Sequence of chain 1.C:
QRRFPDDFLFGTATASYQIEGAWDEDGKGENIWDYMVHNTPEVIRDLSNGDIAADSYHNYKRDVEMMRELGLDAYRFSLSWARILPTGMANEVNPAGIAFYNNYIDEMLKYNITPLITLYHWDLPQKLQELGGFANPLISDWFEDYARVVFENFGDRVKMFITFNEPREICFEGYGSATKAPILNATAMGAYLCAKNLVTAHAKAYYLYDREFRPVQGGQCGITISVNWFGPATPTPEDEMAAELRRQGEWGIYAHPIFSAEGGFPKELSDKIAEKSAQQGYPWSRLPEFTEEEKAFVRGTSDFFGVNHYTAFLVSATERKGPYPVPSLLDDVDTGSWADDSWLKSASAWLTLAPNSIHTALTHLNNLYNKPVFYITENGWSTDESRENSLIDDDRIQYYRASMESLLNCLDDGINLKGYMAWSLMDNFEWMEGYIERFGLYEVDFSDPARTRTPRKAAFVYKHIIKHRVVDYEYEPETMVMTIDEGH

A protein and the small-molecule ligand that binds it are described below.
Small molecule (SMILES): CC(=O)N[C@@H]1[C@@H](O)[C@H](O)[C@@H](CO)O[C@H]1O

Binding-site contacts:
Ligand atom C6 contacts residue PRO326 of chain 1.C at 4.4 Å (hydrophobic).
Ligand atom O6 contacts residue PRO326 of chain 1.C at 4.2 Å.
Ligand atom C2 contacts residue ASN186 of chain 1.C at 2.5 Å.
Ligand atom O5 contacts residue ASN186 of chain 1.C at 2.4 Å (h-bond).
Ligand atom C4 contacts residue ASN186 of chain 1.C at 4.2 Å.
Ligand atom C1 contacts residue ASN186 of chain 1.C at 1.5 Å.
Ligand atom N2 contacts residue ASN186 of chain 1.C at 3.0 Å (h-bond).
Ligand atom C7 contacts residue ASN186 of chain 1.C at 3.3 Å.
Ligand atom C8 contacts residue ASN186 of chain 1.C at 4.5 Å.
Ligand atom C5 contacts residue ASN186 of chain 1.C at 3.7 Å.
Ligand atom C8 contacts residue ALA179 of chain 1.C at 4.3 Å (hydrophobic).
Ligand atom O6 contacts residue THR188 of chain 1.C at 2.9 Å (h-bond).
Ligand atom O5 contacts residue THR188 of chain 1.C at 4.3 Å.
Ligand atom C3 contacts residue ASN186 of chain 1.C at 3.8 Å.
Ligand atom O7 contacts residue ASN186 of chain 1.C at 3.2 Å (h-bond).
Ligand atom C6 contacts residue THR188 of chain 1.C at 4.3 Å.